A small-molecule ligand and the protein it binds are described below.
Small molecule (SMILES): Nc1ncnc2c1ncn2[C@@H]1O[C@H](CO[P](=O)(O)O[P](=O)(O)NP(=O)(O)O)[C@@H](O)[C@H]1O

Binding-site contacts:
Ligand atom N6 contacts residue GLN99 of chain 1.B at 3.0 Å (h-bond).
Ligand atom O1A contacts residue SER28 of chain 1.B at 3.6 Å.
Ligand atom PG contacts residue ASP145 of chain 1.B at 3.6 Å.
Ligand atom O1B contacts residue ARG149 of chain 1.B at 3.8 Å.
Ligand atom C5' contacts residue SER28 of chain 1.B at 3.4 Å.
Ligand atom O1A contacts residue GLY29 of chain 1.B at 3.4 Å (h-bond).
Ligand atom O1B contacts residue ASN150 of chain 1.B at 2.8 Å (h-bond).
Ligand atom PG contacts residue ARG149 of chain 1.B at 3.7 Å.
Ligand atom N3B contacts residue ARG149 of chain 1.B at 3.4 Å (salt-bridge).
Ligand atom PB contacts residue MG1 of chain 1.G at 3.3 Å.
Ligand atom O1G contacts residue ALA30 of chain 1.B at 3.5 Å (h-bond).
Ligand atom O3A contacts residue MG1 of chain 1.G at 3.5 Å.
Ligand atom O2A contacts residue MG1 of chain 1.G at 2.0 Å.
Ligand atom O2A contacts residue LYS53 of chain 1.B at 2.8 Å (salt-bridge).
Ligand atom N6 contacts residue ALA51 of chain 1.B at 3.5 Å.
Ligand atom C5' contacts residue GLY27 of chain 1.B at 3.5 Å.
Ligand atom PA contacts residue LYS53 of chain 1.B at 3.6 Å.
Ligand atom O3A contacts residue SER28 of chain 1.B at 3.5 Å (h-bond).
Ligand atom O1A contacts residue LYS53 of chain 1.B at 3.4 Å.
Ligand atom O1G contacts residue ASP145 of chain 1.B at 3.7 Å.
Ligand atom O2G contacts residue ASN150 of chain 1.B at 3.3 Å (h-bond).
Ligand atom O1A contacts residue VAL34 of chain 1.B at 3.4 Å.
Ligand atom PG contacts residue ALA30 of chain 1.B at 3.8 Å.
Ligand atom PA contacts residue MG1 of chain 1.G at 3.3 Å.
Ligand atom N3B contacts residue GLY29 of chain 1.B at 3.7 Å.
Ligand atom O2G contacts residue ARG149 of chain 1.B at 2.9 Å (salt-bridge).
Ligand atom O1G contacts residue PHE31 of chain 1.B at 3.6 Å.
Ligand atom O1B contacts residue MG1 of chain 1.G at 2.0 Å.
Ligand atom O4' contacts residue VAL34 of chain 1.B at 3.8 Å.
Ligand atom N6 contacts residue LEU152 of chain 1.B at 3.6 Å.
Ligand atom O2B contacts residue ARG149 of chain 1.B at 3.6 Å.
Ligand atom O5' contacts residue VAL34 of chain 1.B at 3.5 Å.
Ligand atom O3G contacts residue ALA30 of chain 1.B at 2.9 Å (h-bond).
Ligand atom O2G contacts residue ASP145 of chain 1.B at 2.4 Å (salt-bridge).
Ligand atom N1 contacts residue MET101 of chain 1.B at 3.0 Å (h-bond).
Ligand atom O3G contacts residue GLY29 of chain 1.B at 3.6 Å.
Ligand atom O2A contacts residue ASP163 of chain 1.B at 2.8 Å (salt-bridge).
Ligand atom O1A contacts residue GLY32 of chain 1.B at 3.6 Å (h-bond).
Ligand atom C2 contacts residue MET101 of chain 1.B at 3.3 Å (hydrophobic).
Ligand atom O3A contacts residue GLY29 of chain 1.B at 3.5 Å.

Sequence of chain 1.B:
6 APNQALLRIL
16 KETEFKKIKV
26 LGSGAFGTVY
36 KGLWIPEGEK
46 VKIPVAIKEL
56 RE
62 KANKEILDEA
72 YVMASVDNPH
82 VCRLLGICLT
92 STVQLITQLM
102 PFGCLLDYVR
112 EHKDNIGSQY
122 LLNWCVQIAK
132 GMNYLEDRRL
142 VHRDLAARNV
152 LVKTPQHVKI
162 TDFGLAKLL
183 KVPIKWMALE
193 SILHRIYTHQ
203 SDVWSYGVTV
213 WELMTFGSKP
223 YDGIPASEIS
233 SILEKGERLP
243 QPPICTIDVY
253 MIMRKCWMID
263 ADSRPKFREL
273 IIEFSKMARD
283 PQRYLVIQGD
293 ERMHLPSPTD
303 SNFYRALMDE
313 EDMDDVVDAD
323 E